Sequence of chain 1.H:
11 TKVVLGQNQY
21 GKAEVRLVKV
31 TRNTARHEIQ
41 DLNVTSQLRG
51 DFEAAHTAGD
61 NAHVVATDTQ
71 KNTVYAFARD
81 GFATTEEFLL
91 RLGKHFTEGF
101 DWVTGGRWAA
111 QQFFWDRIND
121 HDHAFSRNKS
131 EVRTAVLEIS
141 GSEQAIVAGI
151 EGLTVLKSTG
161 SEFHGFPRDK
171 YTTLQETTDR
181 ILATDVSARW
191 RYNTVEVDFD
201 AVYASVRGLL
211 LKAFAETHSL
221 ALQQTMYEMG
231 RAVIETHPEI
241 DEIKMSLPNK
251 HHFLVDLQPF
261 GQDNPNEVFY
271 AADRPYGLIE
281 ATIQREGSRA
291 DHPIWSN

Binding-site contacts:
Ligand atom O11 contacts residue PHE163 of chain 1.E at 3.9 Å.
Ligand atom C6 contacts residue THR67 of chain 1.H at 3.9 Å.
Ligand atom N7 contacts residue PHE163 of chain 1.E at 3.9 Å.
Ligand atom O24 contacts residue LEU174 of chain 1.E at 3.6 Å.
Ligand atom C2 contacts residue LEU222 of chain 1.E at 3.8 Å (hydrophobic).
Ligand atom N1 contacts residue GLN223 of chain 1.E at 2.9 Å (h-bond).
Ligand atom N3 contacts residue PHE163 of chain 1.E at 3.7 Å.
Ligand atom C6 contacts residue GLN223 of chain 1.E at 3.8 Å.
Ligand atom N7 contacts residue ALA66 of chain 1.H at 3.5 Å.
Ligand atom C2 contacts residue ARG180 of chain 1.E at 3.4 Å.
Ligand atom C2 contacts residue ASN249 of chain 1.E at 3.9 Å.
Ligand atom C2 contacts residue GLN223 of chain 1.E at 3.7 Å.
Ligand atom O13 contacts residue THR67 of chain 1.H at 3.6 Å.
Ligand atom C6 contacts residue PHE163 of chain 1.E at 3.6 Å (hydrophobic).
Ligand atom O13 contacts residue GLN223 of chain 1.E at 3.2 Å (h-bond).
Ligand atom C8 contacts residue ASP68 of chain 1.H at 3.9 Å.
Ligand atom O13 contacts residue TYR20 of chain 1.H at 3.4 Å.
Ligand atom C2 contacts residue PHE163 of chain 1.E at 3.6 Å (hydrophobic).
Ligand atom O13 contacts residue VAL64 of chain 1.H at 3.4 Å.
Ligand atom O11 contacts residue GLN223 of chain 1.E at 3.6 Å.
Ligand atom O11 contacts residue ALA221 of chain 1.E at 3.4 Å.
Ligand atom N7 contacts residue THR67 of chain 1.H at 2.6 Å (h-bond).
Ligand atom N9 contacts residue THR67 of chain 1.H at 3.9 Å.
Ligand atom C5 contacts residue PHE163 of chain 1.E at 3.5 Å (hydrophobic).
Ligand atom O24 contacts residue THR67 of chain 1.H at 2.9 Å (h-bond).
Ligand atom N9 contacts residue ARG180 of chain 1.E at 3.6 Å (salt-bridge).
Ligand atom O11 contacts residue ARG180 of chain 1.E at 2.8 Å (salt-bridge).
Ligand atom C5 contacts residue THR67 of chain 1.H at 3.7 Å.
Ligand atom C4 contacts residue ASN249 of chain 1.E at 3.9 Å.
Ligand atom C8 contacts residue PHE163 of chain 1.E at 3.8 Å (hydrophobic).
Ligand atom C4 contacts residue ARG180 of chain 1.E at 3.6 Å.
Ligand atom O24 contacts residue ALA66 of chain 1.H at 3.8 Å.
Ligand atom O24 contacts residue ASP68 of chain 1.H at 3.0 Å (salt-bridge).
Ligand atom N3 contacts residue ARG180 of chain 1.E at 3.0 Å (salt-bridge).
Ligand atom C8 contacts residue THR67 of chain 1.H at 3.0 Å.
Ligand atom C4 contacts residue PHE163 of chain 1.E at 3.6 Å (hydrophobic).
Ligand atom N1 contacts residue PHE163 of chain 1.E at 3.6 Å.
Ligand atom N9 contacts residue PHE163 of chain 1.E at 3.7 Å.
Ligand atom O11 contacts residue LEU222 of chain 1.E at 2.7 Å (h-bond).
Ligand atom N3 contacts residue ASN249 of chain 1.E at 3.4 Å (h-bond).

The protein below binds the small molecule below.
Small molecule (SMILES): O=c1[nH]c(=O)c2[nH]c(=O)[nH]c2[nH]1

Sequence of chain 1.E:
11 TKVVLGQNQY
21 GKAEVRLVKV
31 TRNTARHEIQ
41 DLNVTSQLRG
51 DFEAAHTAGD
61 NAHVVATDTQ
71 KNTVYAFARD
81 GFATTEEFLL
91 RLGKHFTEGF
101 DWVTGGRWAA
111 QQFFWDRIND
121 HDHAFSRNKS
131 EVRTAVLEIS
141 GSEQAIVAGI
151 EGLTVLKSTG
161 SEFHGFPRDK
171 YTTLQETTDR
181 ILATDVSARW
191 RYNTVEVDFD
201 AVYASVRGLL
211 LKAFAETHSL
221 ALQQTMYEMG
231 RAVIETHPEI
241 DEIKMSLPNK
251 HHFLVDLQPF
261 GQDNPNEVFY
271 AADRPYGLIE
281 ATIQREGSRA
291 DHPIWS